A protein and the small-molecule ligand that binds it are described below.
Small molecule (SMILES): O=C(O)CCC(=O)C(=O)O

Binding-site contacts:
Ligand atom O4 contacts residue SER254 of chain 1.A at 2.6 Å (h-bond).
Ligand atom O3 contacts residue ARG265 of chain 1.A at 3.2 Å (salt-bridge).
Ligand atom C3 contacts residue PHE127 of chain 1.A at 3.4 Å (hydrophobic).
Ligand atom O5 contacts residue HIS139 of chain 1.A at 3.0 Å (h-bond).
Ligand atom O2 contacts residue ARG271 of chain 1.A at 2.9 Å (salt-bridge).
Ligand atom C4 contacts residue MET172 of chain 1.A at 2.9 Å (hydrophobic).
Ligand atom O1 contacts residue VAL269 of chain 1.A at 3.1 Å.
Ligand atom C3 contacts residue TRP158 of chain 1.A at 3.7 Å (hydrophobic).
Ligand atom C5 contacts residue MET172 of chain 1.A at 3.5 Å (hydrophobic).
Ligand atom C1 contacts residue MET172 of chain 1.A at 3.7 Å (hydrophobic).
Ligand atom O5 contacts residue LEU136 of chain 1.A at 3.3 Å.
Ligand atom O3 contacts residue TRP158 of chain 1.A at 2.9 Å (h-bond).
Ligand atom O5 contacts residue HIS252 of chain 1.A at 3.1 Å (h-bond).
Ligand atom O5 contacts residue MET172 of chain 1.A at 3.6 Å.
Ligand atom C5 contacts residue SER254 of chain 1.A at 3.5 Å.
Ligand atom O3 contacts residue PHE127 of chain 1.A at 3.5 Å.
Ligand atom O5 contacts residue FMT1 of chain 1.E at 3.0 Å (h-bond).
Ligand atom C5 contacts residue TRP158 of chain 1.A at 3.7 Å (hydrophobic).
Ligand atom O4 contacts residue ARG265 of chain 1.A at 2.6 Å (salt-bridge).
Ligand atom O1 contacts residue ARG271 of chain 1.A at 3.7 Å.
Ligand atom O1 contacts residue TRP158 of chain 1.A at 3.6 Å.
Ligand atom C4 contacts residue SER254 of chain 1.A at 3.6 Å.
Ligand atom O2 contacts residue FE1 of chain 1.B at 2.1 Å.
Ligand atom O2 contacts residue HIS252 of chain 1.A at 3.1 Å (h-bond).
Ligand atom C1 contacts residue FE1 of chain 1.B at 2.8 Å.
Ligand atom C2 contacts residue FMT1 of chain 1.E at 3.4 Å.
Ligand atom C4 contacts residue LEU136 of chain 1.A at 3.7 Å (hydrophobic).
Ligand atom C2 contacts residue MET172 of chain 1.A at 3.1 Å (hydrophobic).
Ligand atom O1 contacts residue PHE127 of chain 1.A at 3.8 Å.
Ligand atom C3 contacts residue MET172 of chain 1.A at 2.6 Å (hydrophobic).
Ligand atom O2 contacts residue FMT1 of chain 1.E at 2.9 Å (h-bond).
Ligand atom C1 contacts residue ARG271 of chain 1.A at 3.5 Å.
Ligand atom O2 contacts residue PHE246 of chain 1.A at 3.7 Å.
Ligand atom C1 contacts residue HIS252 of chain 1.A at 3.7 Å.
Ligand atom C2 contacts residue HIS252 of chain 1.A at 3.7 Å.
Ligand atom C2 contacts residue FE1 of chain 1.B at 2.8 Å.
Ligand atom O5 contacts residue FE1 of chain 1.B at 2.1 Å.
Ligand atom O3 contacts residue MET172 of chain 1.A at 3.7 Å.
Ligand atom C1 contacts residue FMT1 of chain 1.E at 3.4 Å.
Ligand atom C5 contacts residue ARG265 of chain 1.A at 3.3 Å.

Sequence of chain 1.A:
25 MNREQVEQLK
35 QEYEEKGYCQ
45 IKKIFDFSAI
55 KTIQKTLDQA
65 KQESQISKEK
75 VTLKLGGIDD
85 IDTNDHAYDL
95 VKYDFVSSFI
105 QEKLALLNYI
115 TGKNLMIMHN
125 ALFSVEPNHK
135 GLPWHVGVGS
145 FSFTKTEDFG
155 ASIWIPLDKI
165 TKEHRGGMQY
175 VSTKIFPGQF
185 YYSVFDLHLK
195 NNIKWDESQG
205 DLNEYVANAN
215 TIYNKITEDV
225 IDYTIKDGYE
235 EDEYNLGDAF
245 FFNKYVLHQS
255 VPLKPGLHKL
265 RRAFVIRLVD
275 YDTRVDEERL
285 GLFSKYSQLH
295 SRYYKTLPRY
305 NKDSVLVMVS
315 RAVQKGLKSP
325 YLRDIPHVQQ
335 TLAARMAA